This small molecule binds to this protein.
Small molecule (SMILES): O=c1ccn([C@@H]2O[C@H](CO[P](=O)(O)O[P](=O)(O)O[C@H]3O[C@H](CO)[C@@H](O)[C@H](O)[C@H]3O)[C@@H](O)[C@H]2O)c(=O)[nH]1

Sequence of chain 1.F:
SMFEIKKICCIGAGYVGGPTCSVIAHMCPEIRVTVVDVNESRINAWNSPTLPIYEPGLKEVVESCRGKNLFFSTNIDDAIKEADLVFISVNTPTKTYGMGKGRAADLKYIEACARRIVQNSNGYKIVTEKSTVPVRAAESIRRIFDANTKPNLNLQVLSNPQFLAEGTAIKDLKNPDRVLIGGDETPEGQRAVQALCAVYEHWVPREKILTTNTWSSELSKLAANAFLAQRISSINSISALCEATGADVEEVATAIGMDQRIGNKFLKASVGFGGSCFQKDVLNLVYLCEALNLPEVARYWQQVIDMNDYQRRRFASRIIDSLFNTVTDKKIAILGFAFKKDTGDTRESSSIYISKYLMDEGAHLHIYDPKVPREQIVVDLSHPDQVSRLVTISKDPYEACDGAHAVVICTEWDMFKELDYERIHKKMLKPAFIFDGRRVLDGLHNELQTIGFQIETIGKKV

Binding-site contacts:
Ligand atom C4C contacts residue GLY12 of chain 1.F at 3.8 Å.
Ligand atom O3' contacts residue ARG347 of chain 1.F at 2.9 Å (salt-bridge).
Ligand atom C2 contacts residue VAL90 of chain 1.F at 3.6 Å (hydrophobic).
Ligand atom C3C contacts residue ASP37 of chain 1.F at 3.3 Å.
Ligand atom O2B contacts residue TYR15 of chain 1.F at 3.2 Å (h-bond).
Ligand atom O4C contacts residue GLY12 of chain 1.F at 3.7 Å.
Ligand atom C5C contacts residue SER89 of chain 1.F at 3.7 Å.
Ligand atom O4 contacts residue VAL38 of chain 1.F at 3.8 Å.
Ligand atom C3' contacts residue SER276 of chain 1.F at 3.8 Å.
Ligand atom C2' contacts residue ARG347 of chain 1.F at 3.4 Å.
Ligand atom O2' contacts residue ARG347 of chain 1.F at 3.1 Å (salt-bridge).
Ligand atom O3C contacts residue ASP37 of chain 1.F at 2.4 Å (salt-bridge).
Ligand atom C4 contacts residue VAL38 of chain 1.F at 3.8 Å (hydrophobic).
Ligand atom O3C contacts residue ARG42 of chain 1.F at 3.5 Å (salt-bridge).
Ligand atom N1 contacts residue VAL90 of chain 1.F at 3.7 Å.
Ligand atom O2 contacts residue VAL90 of chain 1.F at 3.8 Å.
Ligand atom N1 contacts residue ASP37 of chain 1.F at 3.8 Å.
Ligand atom C6 contacts residue VAL38 of chain 1.F at 3.6 Å (hydrophobic).
Ligand atom O3' contacts residue SER276 of chain 1.F at 3.2 Å (h-bond).
Ligand atom C4' contacts residue SER276 of chain 1.F at 3.5 Å.
Ligand atom O1B contacts residue SER131 of chain 1.F at 3.0 Å (h-bond).
Ligand atom O5C contacts residue GLY14 of chain 1.F at 3.1 Å.
Ligand atom O2' contacts residue TYR15 of chain 1.F at 3.8 Å.
Ligand atom C5 contacts residue VAL38 of chain 1.F at 3.6 Å (hydrophobic).
Ligand atom C1C contacts residue ASP37 of chain 1.F at 3.3 Å.
Ligand atom C6' contacts residue GLN162 of chain 1.F at 2.9 Å.
Ligand atom O6' contacts residue GLN162 of chain 1.F at 2.8 Å (h-bond).
Ligand atom O2B contacts residue VAL16 of chain 1.F at 2.9 Å (h-bond).
Ligand atom C4C contacts residue ASP37 of chain 1.F at 3.5 Å.
Ligand atom O1A contacts residue TYR15 of chain 1.F at 3.2 Å (h-bond).
Ligand atom O3A contacts residue ASN91 of chain 1.F at 3.7 Å.
Ligand atom O4C contacts residue VAL90 of chain 1.F at 3.5 Å.
Ligand atom O2B contacts residue GLY14 of chain 1.F at 3.7 Å.
Ligand atom C3' contacts residue ARG347 of chain 1.F at 3.7 Å.
Ligand atom O2C contacts residue ASP37 of chain 1.F at 2.5 Å (salt-bridge).
Ligand atom C2C contacts residue ASP37 of chain 1.F at 3.4 Å.
Ligand atom C5' contacts residue GLN162 of chain 1.F at 3.8 Å.
Ligand atom O6' contacts residue THR132 of chain 1.F at 3.3 Å (h-bond).
Ligand atom C6 contacts residue ASP37 of chain 1.F at 3.5 Å.
Ligand atom O1A contacts residue GLY14 of chain 1.F at 3.5 Å.